Binding-site contacts:
Ligand atom CL2 contacts residue THR46 of chain 1.D at 3.8 Å.
Ligand atom C5 contacts residue GLN44 of chain 1.D at 4.3 Å.
Ligand atom O5 contacts residue GLN44 of chain 1.D at 2.9 Å.
Ligand atom O4 contacts residue THR46 of chain 1.D at 2.7 Å (h-bond).
Ligand atom C4 contacts residue THR46 of chain 1.D at 3.2 Å.
Ligand atom N2 contacts residue THR46 of chain 1.D at 3.5 Å.
Ligand atom C5 contacts residue GLY43 of chain 1.D at 4.3 Å.
Ligand atom C1 contacts residue GLY43 of chain 1.D at 2.9 Å.
Ligand atom C2 contacts residue GLY43 of chain 1.D at 3.3 Å.
Ligand atom N2 contacts residue GLN44 of chain 1.D at 4.2 Å.
Ligand atom C4 contacts residue GLY43 of chain 1.D at 4.3 Å.
Ligand atom N2 contacts residue GLY43 of chain 1.D at 2.7 Å (h-bond).
Ligand atom C11 contacts residue GLN44 of chain 1.D at 4.5 Å.
Ligand atom O2 contacts residue THR46 of chain 1.D at 4.4 Å.
Ligand atom C4 contacts residue GLN44 of chain 1.D at 4.3 Å.
Ligand atom C3 contacts residue GLY43 of chain 1.D at 3.9 Å.
Ligand atom C1 contacts residue THR46 of chain 1.D at 3.8 Å.
Ligand atom C3 contacts residue THR46 of chain 1.D at 4.1 Å.
Ligand atom C11 contacts residue GLY43 of chain 1.D at 4.4 Å.
Ligand atom O5 contacts residue GLY43 of chain 1.D at 3.8 Å.
Ligand atom CL2 contacts residue GLY43 of chain 1.D at 4.2 Å.
Ligand atom C2 contacts residue THR46 of chain 1.D at 3.7 Å.
Ligand atom CL1 contacts residue GLY43 of chain 1.D at 3.7 Å.

Sequence of chain 1.D:
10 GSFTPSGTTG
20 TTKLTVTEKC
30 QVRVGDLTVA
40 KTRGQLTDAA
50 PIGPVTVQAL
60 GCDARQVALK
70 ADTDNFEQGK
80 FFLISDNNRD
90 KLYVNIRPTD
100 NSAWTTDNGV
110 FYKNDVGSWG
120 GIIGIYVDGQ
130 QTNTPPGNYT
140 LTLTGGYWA

This small molecule binds to this protein.
Small molecule (SMILES): CS(=O)(=O)c1ccc([C@@H](O)[C@@H](CO)NC(=O)C(Cl)Cl)cc1